Sequence of chain 1.B:
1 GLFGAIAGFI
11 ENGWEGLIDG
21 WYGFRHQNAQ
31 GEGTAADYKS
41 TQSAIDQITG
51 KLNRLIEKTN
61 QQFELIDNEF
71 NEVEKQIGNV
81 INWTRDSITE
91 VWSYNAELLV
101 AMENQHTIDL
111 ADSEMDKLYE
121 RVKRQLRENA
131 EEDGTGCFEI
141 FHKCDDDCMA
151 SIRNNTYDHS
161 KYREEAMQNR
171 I

Binding-site contacts:
Ligand atom C6 contacts residue ALA150 of chain 1.B at 3.9 Å (hydrophobic).
Ligand atom O5 contacts residue ALA150 of chain 1.B at 4.1 Å.
Ligand atom O6 contacts residue ASP147 of chain 1.B at 4.5 Å.
Ligand atom N2 contacts residue THR156 of chain 1.B at 4.1 Å.
Ligand atom C1 contacts residue ASN154 of chain 1.B at 1.4 Å.
Ligand atom C4 contacts residue ASN154 of chain 1.B at 4.2 Å.
Ligand atom O5 contacts residue ASN154 of chain 1.B at 2.5 Å (h-bond).
Ligand atom C5 contacts residue ASN154 of chain 1.B at 3.7 Å.
Ligand atom C6 contacts residue ASP147 of chain 1.B at 4.1 Å.
Ligand atom O5 contacts residue THR156 of chain 1.B at 4.4 Å.
Ligand atom O5 contacts residue SER151 of chain 1.B at 4.4 Å.
Ligand atom C1 contacts residue ALA150 of chain 1.B at 4.3 Å (hydrophobic).
Ligand atom O7 contacts residue ASN154 of chain 1.B at 3.5 Å (h-bond).
Ligand atom C8 contacts residue ASN154 of chain 1.B at 4.4 Å.
Ligand atom C1 contacts residue THR156 of chain 1.B at 3.8 Å.
Ligand atom N2 contacts residue ASN154 of chain 1.B at 2.8 Å (h-bond).
Ligand atom C7 contacts residue ASN154 of chain 1.B at 3.3 Å.
Ligand atom O6 contacts residue ALA150 of chain 1.B at 3.9 Å.
Ligand atom C3 contacts residue ASN154 of chain 1.B at 3.8 Å.
Ligand atom C2 contacts residue ASN154 of chain 1.B at 2.4 Å.

A small-molecule ligand and the protein it binds are described below.
Small molecule (SMILES): CC(=O)N[C@@H]1[C@@H](O)[C@H](O)[C@@H](CO)O[C@H]1O